Sequence of chain 1.B:
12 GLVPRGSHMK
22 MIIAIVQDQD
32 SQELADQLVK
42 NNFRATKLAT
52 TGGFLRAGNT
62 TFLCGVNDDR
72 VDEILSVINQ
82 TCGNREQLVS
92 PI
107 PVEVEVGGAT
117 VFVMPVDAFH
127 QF

Binding-site contacts:
Ligand atom C8 contacts residue THR116 of chain 1.C at 3.6 Å.
Ligand atom C61 contacts residue ARG45 of chain 1.B at 3.4 Å.
Ligand atom C2' contacts residue THR47 of chain 1.B at 3.3 Å.
Ligand atom N3 contacts residue ALA46 of chain 1.B at 3.6 Å.
Ligand atom C3'1 contacts residue GLU111 of chain 1.C at 3.6 Å.
Ligand atom N61 contacts residue ASN43 of chain 1.B at 3.2 Å (h-bond).
Ligand atom C51 contacts residue ARG45 of chain 1.B at 3.5 Å.
Ligand atom O2P1 contacts residue LEU56 of chain 1.C at 3.0 Å (h-bond).
Ligand atom C2'1 contacts residue GLU111 of chain 1.C at 3.4 Å.
Ligand atom N6 contacts residue GLY66 of chain 1.B at 3.1 Å (h-bond).
Ligand atom O2P1 contacts residue PHE55 of chain 1.C at 3.5 Å (h-bond).
Ligand atom N6 contacts residue ARG45 of chain 1.B at 3.5 Å.
Ligand atom O2P contacts residue GLY113 of chain 1.C at 2.8 Å (h-bond).
Ligand atom O4'1 contacts residue PHE55 of chain 1.C at 3.4 Å.
Ligand atom O5'1 contacts residue PHE55 of chain 1.C at 3.6 Å.
Ligand atom O2' contacts residue THR47 of chain 1.B at 2.8 Å (h-bond).
Ligand atom C1' contacts residue THR47 of chain 1.B at 3.2 Å.
Ligand atom O3'1 contacts residue GLU111 of chain 1.C at 3.2 Å (salt-bridge).
Ligand atom O4'1 contacts residue VAL110 of chain 1.C at 3.5 Å.
Ligand atom C51 contacts residue PHE55 of chain 1.C at 3.5 Å (hydrophobic).
Ligand atom O2' contacts residue ALA46 of chain 1.B at 3.4 Å (h-bond).
Ligand atom C2' contacts residue ALA46 of chain 1.B at 3.4 Å (hydrophobic).
Ligand atom O2' contacts residue GLY53 of chain 1.C at 3.4 Å.
Ligand atom C4'1 contacts residue GLU111 of chain 1.C at 3.5 Å.
Ligand atom N71 contacts residue PHE55 of chain 1.C at 3.5 Å.
Ligand atom N71 contacts residue ARG45 of chain 1.B at 3.4 Å.
Ligand atom O2'1 contacts residue GLU111 of chain 1.C at 2.3 Å (salt-bridge).
Ligand atom C81 contacts residue PHE55 of chain 1.C at 3.4 Å (hydrophobic).
Ligand atom O2P1 contacts residue GLY53 of chain 1.C at 3.5 Å.
Ligand atom O2' contacts residue ASN60 of chain 1.C at 3.1 Å (h-bond).
Ligand atom N61 contacts residue ARG45 of chain 1.B at 3.4 Å (salt-bridge).
Ligand atom C81 contacts residue ARG45 of chain 1.B at 3.6 Å.
Ligand atom O1P1 contacts residue GLY54 of chain 1.C at 3.2 Å (h-bond).
Ligand atom N3 contacts residue THR47 of chain 1.B at 2.8 Å (h-bond).
Ligand atom N1 contacts residue GLY66 of chain 1.B at 3.0 Å (h-bond).
Ligand atom O1P contacts residue GLN127 of chain 1.B at 3.0 Å (h-bond).
Ligand atom O1P1 contacts residue PHE55 of chain 1.C at 2.9 Å (h-bond).
Ligand atom C5 contacts residue ARG45 of chain 1.B at 3.4 Å.
Ligand atom C2 contacts residue LEU64 of chain 1.B at 3.2 Å (hydrophobic).
Ligand atom C6 contacts residue ARG45 of chain 1.B at 3.3 Å.

A protein and the small-molecule ligand that binds it are described below.
Small molecule (SMILES): Nc1ncnc2c1ncn2[C@@H]1O[C@@H]2CO[P](=O)(O)O[C@H]3[C@@H](O)[C@H](n4cnc5c(N)ncnc54)O[C@@H]3CO[P](=O)(O)O[C@H]2[C@H]1O

Sequence of chain 1.C:
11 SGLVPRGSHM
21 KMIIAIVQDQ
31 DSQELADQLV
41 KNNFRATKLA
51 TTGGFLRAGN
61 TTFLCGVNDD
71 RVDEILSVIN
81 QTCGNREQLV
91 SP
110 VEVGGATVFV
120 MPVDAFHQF